Sequence of chain 1.A:
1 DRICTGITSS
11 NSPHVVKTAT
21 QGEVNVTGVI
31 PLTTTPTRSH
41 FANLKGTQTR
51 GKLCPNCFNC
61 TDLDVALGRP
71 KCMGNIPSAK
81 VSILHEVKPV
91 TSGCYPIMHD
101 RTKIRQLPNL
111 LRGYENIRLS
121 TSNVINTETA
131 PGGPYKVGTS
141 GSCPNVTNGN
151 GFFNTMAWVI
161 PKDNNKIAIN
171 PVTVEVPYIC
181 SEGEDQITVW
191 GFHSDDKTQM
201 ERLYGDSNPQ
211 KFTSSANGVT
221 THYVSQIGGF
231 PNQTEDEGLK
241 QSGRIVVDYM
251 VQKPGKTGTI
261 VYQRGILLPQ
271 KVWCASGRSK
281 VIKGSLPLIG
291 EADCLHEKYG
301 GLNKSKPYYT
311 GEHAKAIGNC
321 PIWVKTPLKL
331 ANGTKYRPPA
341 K

The protein below binds the small molecule below.
Small molecule (SMILES): CC(=O)N[C@H]1[C@H](O[C@H]2[C@H](O)[C@@H](NC(C)=O)CO[C@@H]2CO)O[C@H](CO)[C@@H](O)[C@@H]1O

Binding-site contacts:
Ligand atom C8 contacts residue THR147 of chain 1.A at 4.0 Å.
Ligand atom C5 contacts residue GLY149 of chain 1.A at 4.0 Å.
Ligand atom C8 contacts residue ASN145 of chain 1.A at 3.9 Å.
Ligand atom C1 contacts residue GLY149 of chain 1.A at 4.4 Å.
Ligand atom C3 contacts residue ASN145 of chain 1.A at 3.8 Å.
Ligand atom O5 contacts residue GLY149 of chain 1.A at 3.4 Å.
Ligand atom C1 contacts residue THR147 of chain 1.A at 3.8 Å.
Ligand atom C6 contacts residue ASN145 of chain 1.A at 3.9 Å.
Ligand atom C6 contacts residue ASN150 of chain 1.A at 3.1 Å.
Ligand atom C4 contacts residue ASN145 of chain 1.A at 4.3 Å.
Ligand atom C6 contacts residue GLY149 of chain 1.A at 3.9 Å.
Ligand atom C5 contacts residue ASN145 of chain 1.A at 3.7 Å.
Ligand atom O7 contacts residue ASN145 of chain 1.A at 4.4 Å.
Ligand atom C7 contacts residue ASN145 of chain 1.A at 3.6 Å.
Ligand atom C1 contacts residue ASN145 of chain 1.A at 1.5 Å.
Ligand atom C2 contacts residue ASN145 of chain 1.A at 2.4 Å.
Ligand atom O6 contacts residue GLY149 of chain 1.A at 4.2 Å.
Ligand atom N2 contacts residue ASN145 of chain 1.A at 2.9 Å (h-bond).
Ligand atom O5 contacts residue THR147 of chain 1.A at 3.7 Å.
Ligand atom O5 contacts residue ASN145 of chain 1.A at 2.6 Å (h-bond).
Ligand atom O6 contacts residue ASN150 of chain 1.A at 3.2 Å (h-bond).
Ligand atom C8 contacts residue VAL146 of chain 1.A at 4.4 Å (hydrophobic).